This small molecule binds to this protein.
Small molecule (SMILES): CC(=O)O[C@H]1C(=O)[C@@]2(C)[C@H]([C@H](OC(=O)c3ccccc3)[C@]3(O)C[C@H](OC(=O)[C@H](O)[C@@H](NC(=O)c4ccccc4)c4ccccc4)C(C)=C1C3(C)C)[C@]1(OC(C)=O)CO[C@@H]1C[C@@H]2O

Sequence of chain 12.D:
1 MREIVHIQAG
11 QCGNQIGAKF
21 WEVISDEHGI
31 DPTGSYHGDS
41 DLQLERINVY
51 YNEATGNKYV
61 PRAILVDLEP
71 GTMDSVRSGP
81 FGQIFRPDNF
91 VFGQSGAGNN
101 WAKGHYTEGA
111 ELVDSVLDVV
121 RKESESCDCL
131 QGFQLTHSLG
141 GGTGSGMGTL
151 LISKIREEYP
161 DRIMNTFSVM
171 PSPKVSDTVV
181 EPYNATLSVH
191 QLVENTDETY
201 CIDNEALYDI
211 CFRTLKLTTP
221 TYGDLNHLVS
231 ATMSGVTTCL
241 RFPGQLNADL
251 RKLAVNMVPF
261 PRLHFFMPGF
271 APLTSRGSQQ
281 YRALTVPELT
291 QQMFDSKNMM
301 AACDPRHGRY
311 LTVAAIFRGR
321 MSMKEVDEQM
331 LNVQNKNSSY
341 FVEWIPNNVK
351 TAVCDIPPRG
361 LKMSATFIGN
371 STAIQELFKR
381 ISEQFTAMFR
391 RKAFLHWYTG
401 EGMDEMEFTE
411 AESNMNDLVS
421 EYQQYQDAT

Binding-site contacts:
Ligand atom C41 contacts residue GLU27 of chain 12.D at 3.3 Å.
Ligand atom C04 contacts residue HIS227 of chain 12.D at 3.5 Å.
Ligand atom C30 contacts residue HIS227 of chain 12.D at 3.2 Å.
Ligand atom O10 contacts residue GLY360 of chain 12.D at 3.8 Å.
Ligand atom C40 contacts residue VAL23 of chain 12.D at 3.7 Å (hydrophobic).
Ligand atom C06 contacts residue HIS227 of chain 12.D at 2.2 Å.
Ligand atom C41 contacts residue VAL23 of chain 12.D at 2.8 Å (hydrophobic).
Ligand atom C42 contacts residue GLU27 of chain 12.D at 3.4 Å.
Ligand atom O06 contacts residue LEU273 of chain 12.D at 3.0 Å.
Ligand atom C15 contacts residue LEU273 of chain 12.D at 3.8 Å (hydrophobic).
Ligand atom O06 contacts residue LEU215 of chain 12.D at 3.5 Å.
Ligand atom C05 contacts residue HIS227 of chain 12.D at 2.9 Å.
Ligand atom O14 contacts residue HIS227 of chain 12.D at 2.3 Å (h-bond).
Ligand atom O06 contacts residue PRO272 of chain 12.D at 3.7 Å.
Ligand atom C36 contacts residue HIS227 of chain 12.D at 3.4 Å.
Ligand atom C44 contacts residue LEU361 of chain 12.D at 3.1 Å (hydrophobic).
Ligand atom C08 contacts residue HIS227 of chain 12.D at 3.1 Å.
Ligand atom C14 contacts residue THR274 of chain 12.D at 3.6 Å.
Ligand atom O07 contacts residue THR274 of chain 12.D at 3.7 Å.
Ligand atom C07 contacts residue HIS227 of chain 12.D at 2.4 Å.
Ligand atom C14 contacts residue LEU215 of chain 12.D at 3.3 Å (hydrophobic).
Ligand atom O13 contacts residue PRO358 of chain 12.D at 3.2 Å.
Ligand atom O12 contacts residue GLY360 of chain 12.D at 3.8 Å.
Ligand atom C09 contacts residue HIS227 of chain 12.D at 3.6 Å.
Ligand atom O06 contacts residue THR274 of chain 12.D at 2.9 Å (h-bond).
Ligand atom C31 contacts residue HIS227 of chain 12.D at 3.6 Å.
Ligand atom O01 contacts residue ARG276 of chain 12.D at 3.7 Å.
Ligand atom C33 contacts residue GLU22 of chain 12.D at 3.7 Å.
Ligand atom C39 contacts residue ALA231 of chain 12.D at 3.7 Å (hydrophobic).
Ligand atom C15 contacts residue PRO272 of chain 12.D at 3.3 Å (hydrophobic).
Ligand atom C07 contacts residue ASP224 of chain 12.D at 3.6 Å.
Ligand atom C28 contacts residue PRO358 of chain 12.D at 3.7 Å (hydrophobic).
Ligand atom C15 contacts residue THR274 of chain 12.D at 3.8 Å.
Ligand atom O05 contacts residue LEU361 of chain 12.D at 3.2 Å.
Ligand atom C19 contacts residue THR274 of chain 12.D at 3.2 Å.
Ligand atom C42 contacts residue VAL23 of chain 12.D at 3.2 Å (hydrophobic).
Ligand atom C47 contacts residue ARG276 of chain 12.D at 3.5 Å.
Ligand atom C16 contacts residue PRO272 of chain 12.D at 3.8 Å (hydrophobic).
Ligand atom O13 contacts residue ARG359 of chain 12.D at 3.3 Å (salt-bridge).
Ligand atom C16 contacts residue THR274 of chain 12.D at 3.6 Å.